This small molecule binds to this protein.
Small molecule (SMILES): CN(Cc1cn(C)c2ccccc12)C(=O)/C=C/c1cnc2c(c1)CCC(=O)N2

Binding-site contacts:
Ligand atom O28 contacts residue PHE94 of chain 2.B at 3.4 Å.
Ligand atom C01 contacts residue ALA95 of chain 2.B at 3.6 Å (hydrophobic).
Ligand atom C15 contacts residue TYR156 of chain 2.B at 3.9 Å (hydrophobic).
Ligand atom C03 contacts residue LEU100 of chain 2.B at 3.9 Å (hydrophobic).
Ligand atom C25 contacts residue ALA196 of chain 2.B at 3.1 Å (hydrophobic).
Ligand atom O10 contacts residue TYR156 of chain 2.B at 2.9 Å (h-bond).
Ligand atom C04 contacts residue LEU100 of chain 2.B at 3.8 Å (hydrophobic).
Ligand atom N06 contacts residue ALA95 of chain 2.B at 3.1 Å (h-bond).
Ligand atom N11 contacts residue TYR156 of chain 2.B at 3.8 Å.
Ligand atom C24 contacts residue TYR146 of chain 2.B at 3.7 Å (hydrophobic).
Ligand atom N16 contacts residue ILE200 of chain 2.B at 3.6 Å.
Ligand atom C20 contacts residue ILE200 of chain 2.B at 3.5 Å (hydrophobic).
Ligand atom C09 contacts residue NAD1 of chain 2.F at 3.8 Å.
Ligand atom N06 contacts residue LEU100 of chain 2.B at 3.9 Å.
Ligand atom O28 contacts residue ALA95 of chain 2.B at 3.4 Å (h-bond).
Ligand atom C12 contacts residue NAD1 of chain 2.F at 3.3 Å.
Ligand atom N16 contacts residue TYR156 of chain 2.B at 3.8 Å.
Ligand atom C05 contacts residue LEU100 of chain 2.B at 3.8 Å (hydrophobic).
Ligand atom C23 contacts residue LYS201 of chain 2.B at 3.4 Å.
Ligand atom C05 contacts residue MET159 of chain 2.B at 3.7 Å (hydrophobic).
Ligand atom N06 contacts residue PHE94 of chain 2.B at 3.4 Å.
Ligand atom C12 contacts residue TYR156 of chain 2.B at 3.9 Å (hydrophobic).
Ligand atom N19 contacts residue ALA95 of chain 2.B at 2.7 Å (h-bond).
Ligand atom C09 contacts residue TYR156 of chain 2.B at 3.6 Å (hydrophobic).
Ligand atom C22 contacts residue MET206 of chain 2.B at 3.4 Å (hydrophobic).
Ligand atom C01 contacts residue LEU100 of chain 2.B at 3.9 Å (hydrophobic).
Ligand atom C15 contacts residue ILE200 of chain 2.B at 3.2 Å (hydrophobic).
Ligand atom C22 contacts residue TYR146 of chain 2.B at 3.6 Å (hydrophobic).
Ligand atom C12 contacts residue TYR146 of chain 2.B at 3.6 Å (hydrophobic).
Ligand atom N19 contacts residue PHE94 of chain 2.B at 3.6 Å.
Ligand atom C21 contacts residue MET206 of chain 2.B at 3.1 Å (hydrophobic).
Ligand atom C22 contacts residue LYS201 of chain 2.B at 3.5 Å.
Ligand atom C21 contacts residue TYR146 of chain 2.B at 2.9 Å (hydrophobic).
Ligand atom C02 contacts residue ALA196 of chain 2.B at 3.3 Å (hydrophobic).
Ligand atom C27 contacts residue ALA95 of chain 2.B at 3.4 Å (hydrophobic).
Ligand atom O10 contacts residue NAD1 of chain 2.F at 2.8 Å (h-bond).
Ligand atom N11 contacts residue NAD1 of chain 2.F at 3.8 Å.
Ligand atom C02 contacts residue LEU100 of chain 2.B at 3.9 Å (hydrophobic).
Ligand atom C03 contacts residue ILE200 of chain 2.B at 3.6 Å (hydrophobic).
Ligand atom C03 contacts residue ALA196 of chain 2.B at 2.8 Å (hydrophobic).

Sequence of chain 2.B:
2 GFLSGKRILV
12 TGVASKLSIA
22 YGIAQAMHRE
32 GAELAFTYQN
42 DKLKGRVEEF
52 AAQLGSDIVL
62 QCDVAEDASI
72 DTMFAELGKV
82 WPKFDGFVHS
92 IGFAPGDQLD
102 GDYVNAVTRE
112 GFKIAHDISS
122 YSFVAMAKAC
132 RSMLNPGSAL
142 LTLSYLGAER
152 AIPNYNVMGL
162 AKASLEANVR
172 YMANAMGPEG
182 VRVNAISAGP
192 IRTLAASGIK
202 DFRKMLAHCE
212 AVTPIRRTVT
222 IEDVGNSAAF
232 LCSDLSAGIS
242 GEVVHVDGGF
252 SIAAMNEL